Sequence of chain 1.B:
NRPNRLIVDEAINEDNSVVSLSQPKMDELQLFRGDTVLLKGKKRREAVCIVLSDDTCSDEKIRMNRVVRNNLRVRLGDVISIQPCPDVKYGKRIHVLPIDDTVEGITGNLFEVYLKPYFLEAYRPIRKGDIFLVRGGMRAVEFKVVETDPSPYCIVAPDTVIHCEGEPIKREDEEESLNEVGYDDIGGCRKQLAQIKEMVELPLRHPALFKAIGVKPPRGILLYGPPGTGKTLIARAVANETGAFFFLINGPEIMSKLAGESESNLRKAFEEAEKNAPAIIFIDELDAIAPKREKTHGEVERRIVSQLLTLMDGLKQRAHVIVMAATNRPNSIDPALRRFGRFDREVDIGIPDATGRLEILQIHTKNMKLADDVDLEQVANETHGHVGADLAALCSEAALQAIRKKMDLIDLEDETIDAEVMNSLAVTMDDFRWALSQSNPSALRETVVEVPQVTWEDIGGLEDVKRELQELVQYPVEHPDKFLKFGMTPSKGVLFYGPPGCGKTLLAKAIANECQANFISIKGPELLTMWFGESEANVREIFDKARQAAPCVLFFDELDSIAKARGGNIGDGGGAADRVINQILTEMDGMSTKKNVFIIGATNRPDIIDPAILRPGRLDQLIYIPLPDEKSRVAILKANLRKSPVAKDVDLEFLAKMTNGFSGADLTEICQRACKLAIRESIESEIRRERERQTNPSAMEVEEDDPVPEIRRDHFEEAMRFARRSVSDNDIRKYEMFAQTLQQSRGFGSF

Binding-site contacts:
Ligand atom O2A contacts residue GLY250 of chain 1.C at 3.8 Å.
Ligand atom PB contacts residue GLY248 of chain 1.C at 3.9 Å.
Ligand atom N7 contacts residue THR249 of chain 1.C at 3.6 Å.
Ligand atom O4' contacts residue ALA409 of chain 1.C at 3.7 Å.
Ligand atom O3G contacts residue ASN348 of chain 1.C at 3.5 Å (h-bond).
Ligand atom O2B contacts residue MG1 of chain 1.N at 2.2 Å.
Ligand atom O1B contacts residue THR249 of chain 1.C at 3.9 Å.
Ligand atom C2 contacts residue ASP205 of chain 1.C at 3.1 Å.
Ligand atom C8 contacts residue GLY248 of chain 1.C at 3.4 Å.
Ligand atom N3 contacts residue HIS384 of chain 1.C at 3.3 Å (h-bond).
Ligand atom O5' contacts residue GLY250 of chain 1.C at 3.9 Å.
Ligand atom N3 contacts residue LEU253 of chain 1.C at 3.8 Å.
Ligand atom N6 contacts residue ILE380 of chain 1.C at 3.6 Å.
Ligand atom O3G contacts residue PRO247 of chain 1.C at 3.7 Å.
Ligand atom O2B contacts residue THR252 of chain 1.C at 3.3 Å (h-bond).
Ligand atom C8 contacts residue GLY250 of chain 1.C at 3.8 Å.
Ligand atom N1 contacts residue GLY207 of chain 1.C at 3.5 Å (h-bond).
Ligand atom C4 contacts residue LEU253 of chain 1.C at 3.9 Å (hydrophobic).
Ligand atom O3A contacts residue GLY250 of chain 1.C at 3.2 Å (h-bond).
Ligand atom N6 contacts residue GLY207 of chain 1.C at 3.2 Å (h-bond).
Ligand atom C6 contacts residue ILE380 of chain 1.C at 3.6 Å (hydrophobic).
Ligand atom O1B contacts residue LYS251 of chain 1.C at 3.0 Å (salt-bridge).
Ligand atom O2A contacts residue LYS251 of chain 1.C at 3.8 Å.
Ligand atom N1 contacts residue LEU253 of chain 1.C at 3.9 Å.
Ligand atom O3B contacts residue GLY248 of chain 1.C at 3.1 Å (h-bond).
Ligand atom O2A contacts residue LEU253 of chain 1.C at 3.8 Å.
Ligand atom N7 contacts residue GLY250 of chain 1.C at 3.5 Å (h-bond).
Ligand atom S1G contacts residue ARG359 of chain 1.B at 3.9 Å.
Ligand atom PB contacts residue MG1 of chain 1.N at 3.6 Å.
Ligand atom PG contacts residue MG1 of chain 1.N at 3.6 Å.
Ligand atom N7 contacts residue GLY248 of chain 1.C at 3.7 Å.
Ligand atom O2' contacts residue HIS384 of chain 1.C at 3.8 Å.
Ligand atom O3A contacts residue GLY248 of chain 1.C at 3.8 Å.
Ligand atom O1B contacts residue GLY250 of chain 1.C at 3.6 Å (h-bond).
Ligand atom O1B contacts residue GLY248 of chain 1.C at 3.8 Å.
Ligand atom C2 contacts residue LEU253 of chain 1.C at 3.8 Å (hydrophobic).
Ligand atom O2G contacts residue MG1 of chain 1.N at 2.1 Å.
Ligand atom N1 contacts residue ILE380 of chain 1.C at 3.3 Å.
Ligand atom N1 contacts residue ASP205 of chain 1.C at 3.5 Å (salt-bridge).
Ligand atom O2A contacts residue THR252 of chain 1.C at 3.4 Å.

A protein and the small-molecule ligand that binds it are described below.
Small molecule (SMILES): Nc1ncnc2c1ncn2[C@@H]1O[C@H](COP(=O)(O)OP(=O)(O)OP(O)(O)=S)[C@@H](O)[C@H]1O

Sequence of chain 1.C:
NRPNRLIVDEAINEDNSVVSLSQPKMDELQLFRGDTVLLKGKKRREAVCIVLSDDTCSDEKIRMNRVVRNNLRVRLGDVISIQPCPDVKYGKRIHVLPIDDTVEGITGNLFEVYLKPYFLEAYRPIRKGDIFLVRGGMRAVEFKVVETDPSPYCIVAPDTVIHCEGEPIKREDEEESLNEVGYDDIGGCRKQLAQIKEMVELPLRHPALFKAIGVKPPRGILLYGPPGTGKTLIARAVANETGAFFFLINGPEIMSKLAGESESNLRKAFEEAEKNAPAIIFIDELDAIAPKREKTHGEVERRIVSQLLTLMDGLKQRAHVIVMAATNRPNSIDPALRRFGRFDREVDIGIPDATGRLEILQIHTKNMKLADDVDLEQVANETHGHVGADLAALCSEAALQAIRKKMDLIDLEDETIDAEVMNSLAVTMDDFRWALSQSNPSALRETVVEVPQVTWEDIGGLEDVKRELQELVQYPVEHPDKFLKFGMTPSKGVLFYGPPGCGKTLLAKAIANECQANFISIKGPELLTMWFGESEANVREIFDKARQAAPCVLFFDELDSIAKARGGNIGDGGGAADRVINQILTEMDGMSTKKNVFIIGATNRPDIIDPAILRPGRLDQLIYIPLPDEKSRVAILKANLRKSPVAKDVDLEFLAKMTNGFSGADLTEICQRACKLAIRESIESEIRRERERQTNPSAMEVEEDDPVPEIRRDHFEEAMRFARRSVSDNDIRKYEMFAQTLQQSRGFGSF